Sequence of chain 2.A:
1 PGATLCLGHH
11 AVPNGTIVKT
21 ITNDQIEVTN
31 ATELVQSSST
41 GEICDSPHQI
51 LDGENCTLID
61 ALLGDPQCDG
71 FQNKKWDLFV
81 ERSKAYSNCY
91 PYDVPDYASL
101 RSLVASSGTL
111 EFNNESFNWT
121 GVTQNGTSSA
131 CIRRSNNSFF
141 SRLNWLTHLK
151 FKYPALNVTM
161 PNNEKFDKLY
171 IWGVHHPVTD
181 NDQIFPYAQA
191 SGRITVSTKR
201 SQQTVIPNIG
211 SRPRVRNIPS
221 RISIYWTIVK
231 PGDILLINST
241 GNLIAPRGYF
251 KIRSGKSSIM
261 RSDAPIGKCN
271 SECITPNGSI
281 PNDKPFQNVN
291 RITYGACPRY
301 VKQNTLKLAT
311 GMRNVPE

The protein below binds the small molecule below.
Small molecule (SMILES): CC(=O)N[C@@H]1[C@@H](O)[C@H](O)[C@@H](CO)O[C@H]1O

Binding-site contacts:
Ligand atom C7 contacts residue ASN14 of chain 2.A at 3.4 Å.
Ligand atom C7 contacts residue THR16 of chain 2.A at 4.4 Å.
Ligand atom C8 contacts residue ASN30 of chain 2.A at 3.4 Å.
Ligand atom O7 contacts residue THR16 of chain 2.A at 4.4 Å.
Ligand atom N2 contacts residue ASN14 of chain 2.A at 3.1 Å (h-bond).
Ligand atom C8 contacts residue ASN14 of chain 2.A at 3.7 Å.
Ligand atom C5 contacts residue ASN14 of chain 2.A at 3.7 Å.
Ligand atom C8 contacts residue THR29 of chain 2.A at 3.6 Å.
Ligand atom C3 contacts residue ASN14 of chain 2.A at 3.9 Å.
Ligand atom C1 contacts residue ASN14 of chain 2.A at 1.5 Å.
Ligand atom C4 contacts residue ASN14 of chain 2.A at 4.2 Å.
Ligand atom O7 contacts residue ASN14 of chain 2.A at 3.3 Å (h-bond).
Ligand atom C2 contacts residue ASN14 of chain 2.A at 2.5 Å.
Ligand atom O5 contacts residue ASN14 of chain 2.A at 2.4 Å (h-bond).
Ligand atom C8 contacts residue THR16 of chain 2.A at 3.4 Å.
Ligand atom C7 contacts residue ASN30 of chain 2.A at 4.5 Å.